Sequence of chain 44.D:
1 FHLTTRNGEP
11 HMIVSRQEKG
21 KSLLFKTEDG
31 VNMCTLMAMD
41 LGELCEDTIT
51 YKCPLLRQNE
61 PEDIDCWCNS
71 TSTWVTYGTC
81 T

Binding-site contacts:
Ligand atom C2 contacts residue ASN69 of chain 44.D at 4.2 Å.
Ligand atom O5 contacts residue MET33 of chain 44.D at 4.2 Å.
Ligand atom O7 contacts residue ASN69 of chain 44.D at 3.8 Å.
Ligand atom C4 contacts residue NAG1 of chain 44.X at 3.2 Å.
Ligand atom C1 contacts residue VAL31 of chain 44.D at 4.3 Å (hydrophobic).
Ligand atom O6 contacts residue NAG1 of chain 44.X at 3.0 Å.
Ligand atom C5 contacts residue MET33 of chain 44.D at 3.7 Å (hydrophobic).
Ligand atom C7 contacts residue ASN69 of chain 44.D at 3.8 Å.
Ligand atom O1 contacts residue VAL31 of chain 44.D at 3.4 Å (h-bond).
Ligand atom C1 contacts residue ASN69 of chain 44.D at 2.7 Å.
Ligand atom C6 contacts residue MET33 of chain 44.D at 3.5 Å (hydrophobic).
Ligand atom C4 contacts residue VAL31 of chain 44.D at 3.8 Å (hydrophobic).
Ligand atom C8 contacts residue ARG57 of chain 44.D at 4.2 Å.
Ligand atom O1 contacts residue MET33 of chain 44.D at 3.9 Å.
Ligand atom C3 contacts residue NAG1 of chain 44.X at 3.7 Å.
Ligand atom C5 contacts residue VAL31 of chain 44.D at 4.2 Å (hydrophobic).
Ligand atom C6 contacts residue ASN69 of chain 44.D at 4.4 Å.
Ligand atom C5 contacts residue ASN69 of chain 44.D at 3.7 Å.
Ligand atom C8 contacts residue ASN69 of chain 44.D at 3.4 Å.
Ligand atom C3 contacts residue VAL31 of chain 44.D at 3.0 Å (hydrophobic).
Ligand atom C2 contacts residue VAL31 of chain 44.D at 4.0 Å (hydrophobic).
Ligand atom O4 contacts residue NAG1 of chain 44.X at 3.0 Å.
Ligand atom O1 contacts residue ASN69 of chain 44.D at 2.1 Å (h-bond).
Ligand atom O4 contacts residue VAL31 of chain 44.D at 3.3 Å.
Ligand atom O1 contacts residue SER70 of chain 44.D at 4.2 Å.
Ligand atom C5 contacts residue NAG1 of chain 44.X at 4.4 Å.
Ligand atom O3 contacts residue VAL31 of chain 44.D at 3.6 Å.
Ligand atom C6 contacts residue NAG1 of chain 44.X at 4.3 Å.
Ligand atom C8 contacts residue SER70 of chain 44.D at 3.7 Å.
Ligand atom O3 contacts residue NAG1 of chain 44.X at 2.6 Å (h-bond).
Ligand atom C6 contacts residue LEU24 of chain 44.D at 4.5 Å (hydrophobic).
Ligand atom N2 contacts residue ASN69 of chain 44.D at 4.3 Å.
Ligand atom N2 contacts residue VAL31 of chain 44.D at 4.0 Å.
Ligand atom C7 contacts residue SER70 of chain 44.D at 4.4 Å.
Ligand atom O5 contacts residue ASN69 of chain 44.D at 2.8 Å (h-bond).

A protein and the small-molecule ligand that binds it are described below.
Small molecule (SMILES): CC(=O)N[C@@H]1[C@@H](O)[C@H](O)[C@@H](CO)O[C@H]1O